Sequence of chain 1.A:
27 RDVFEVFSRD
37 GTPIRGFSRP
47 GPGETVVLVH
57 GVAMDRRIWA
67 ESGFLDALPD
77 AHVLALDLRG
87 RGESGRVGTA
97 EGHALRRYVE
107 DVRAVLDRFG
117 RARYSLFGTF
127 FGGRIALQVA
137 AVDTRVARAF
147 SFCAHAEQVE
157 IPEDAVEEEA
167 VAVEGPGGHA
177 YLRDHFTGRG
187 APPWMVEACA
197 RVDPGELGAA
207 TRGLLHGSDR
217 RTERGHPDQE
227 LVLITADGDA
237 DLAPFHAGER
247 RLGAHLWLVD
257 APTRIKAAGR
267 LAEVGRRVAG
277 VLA

The small molecule below binds the protein below.
Small molecule (SMILES): COC(=O)C[C@@H](NC(=O)[C@@H](NC(=O)[C@@H](/N=C1/NCC(=O)N2CC[C@@H](C)[C@H]2C(=O)N[C@@H](C(C)C)C(=O)N[C@H]1C(C)(C)C)C(C)(C)C)[C@@H](C)c1ccccc1)c1nccs1

Binding-site contacts:
Ligand atom C50 contacts residue LEU178 of chain 1.A at 3.9 Å (hydrophobic).
Ligand atom C54 contacts residue LEU210 of chain 1.A at 3.6 Å (hydrophobic).
Ligand atom C51 contacts residue THR207 of chain 1.A at 3.5 Å.
Ligand atom C45 contacts residue GLU165 of chain 1.A at 3.9 Å.
Ligand atom C34 contacts residue MET191 of chain 1.A at 3.9 Å (hydrophobic).
Ligand atom C18 contacts residue SER214 of chain 1.A at 3.8 Å.
Ligand atom C49 contacts residue VAL58 of chain 1.A at 4.0 Å (hydrophobic).
Ligand atom C33 contacts residue MET191 of chain 1.A at 3.2 Å (hydrophobic).
Ligand atom N03 contacts residue GLU165 of chain 1.A at 2.9 Å (salt-bridge).
Ligand atom C39 contacts residue PRO158 of chain 1.A at 3.5 Å (hydrophobic).
Ligand atom N56 contacts residue GLU165 of chain 1.A at 3.0 Å (salt-bridge).
Ligand atom C54 contacts residue GLU165 of chain 1.A at 3.8 Å.
Ligand atom C43 contacts residue GLU165 of chain 1.A at 3.3 Å.
Ligand atom C43 contacts residue HIS181 of chain 1.A at 3.8 Å.
Ligand atom C44 contacts residue HIS181 of chain 1.A at 3.0 Å.
Ligand atom C33 contacts residue PHE182 of chain 1.A at 3.1 Å (hydrophobic).
Ligand atom C02 contacts residue GLU165 of chain 1.A at 3.5 Å.
Ligand atom N46 contacts residue GLU165 of chain 1.A at 2.9 Å (salt-bridge).
Ligand atom C42 contacts residue GLU165 of chain 1.A at 3.4 Å.
Ligand atom C22 contacts residue PHE127 of chain 1.A at 3.6 Å (hydrophobic).
Ligand atom C19 contacts residue PHE127 of chain 1.A at 3.7 Å (hydrophobic).
Ligand atom C55 contacts residue LEU210 of chain 1.A at 3.3 Å (hydrophobic).
Ligand atom C07 contacts residue ALA161 of chain 1.A at 3.9 Å (hydrophobic).
Ligand atom C18 contacts residue PHE127 of chain 1.A at 3.6 Å (hydrophobic).
Ligand atom C18 contacts residue LEU210 of chain 1.A at 3.9 Å (hydrophobic).
Ligand atom C19 contacts residue SER214 of chain 1.A at 3.8 Å.
Ligand atom C07 contacts residue GLU165 of chain 1.A at 3.4 Å.
Ligand atom C52 contacts residue GLU165 of chain 1.A at 3.0 Å.
Ligand atom N53 contacts residue GLU165 of chain 1.A at 3.4 Å (salt-bridge).
Ligand atom C52 contacts residue THR207 of chain 1.A at 3.3 Å.
Ligand atom C55 contacts residue GLU165 of chain 1.A at 3.8 Å.
Ligand atom C17 contacts residue PHE127 of chain 1.A at 3.7 Å (hydrophobic).
Ligand atom N32 contacts residue PHE182 of chain 1.A at 3.6 Å.
Ligand atom O36 contacts residue ARG260 of chain 1.A at 3.8 Å.
Ligand atom C51 contacts residue GLU165 of chain 1.A at 3.5 Å.
Ligand atom C20 contacts residue ARG130 of chain 1.A at 3.5 Å.
Ligand atom N32 contacts residue ILE261 of chain 1.A at 3.4 Å.
Ligand atom C04 contacts residue GLU165 of chain 1.A at 3.8 Å.
Ligand atom C45 contacts residue HIS181 of chain 1.A at 3.3 Å.
Ligand atom S35 contacts residue PHE126 of chain 1.A at 3.8 Å.